Sequence of chain 1.B:
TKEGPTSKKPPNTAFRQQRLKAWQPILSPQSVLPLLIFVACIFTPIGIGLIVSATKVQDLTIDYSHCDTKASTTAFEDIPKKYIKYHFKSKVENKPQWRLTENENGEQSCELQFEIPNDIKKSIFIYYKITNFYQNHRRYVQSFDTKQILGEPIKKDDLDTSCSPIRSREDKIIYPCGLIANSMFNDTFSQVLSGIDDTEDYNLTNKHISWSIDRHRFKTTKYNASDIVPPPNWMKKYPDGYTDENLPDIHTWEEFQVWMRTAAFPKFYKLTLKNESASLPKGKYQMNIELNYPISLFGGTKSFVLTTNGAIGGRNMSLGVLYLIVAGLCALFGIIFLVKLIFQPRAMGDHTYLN

This protein binds this small molecule.
Small molecule (SMILES): CC(=O)N[C@H]1[C@H](O[C@H]2[C@H](O)[C@@H](NC(C)=O)CO[C@@H]2CO)O[C@H](CO)[C@@H](O)[C@@H]1O

Binding-site contacts:
Ligand atom C8 contacts residue ASN216 of chain 1.B at 3.4 Å.
Ligand atom C5 contacts residue ASN288 of chain 1.B at 3.7 Å.
Ligand atom C7 contacts residue ASN216 of chain 1.B at 4.4 Å.
Ligand atom C5 contacts residue ASN216 of chain 1.B at 4.0 Å.
Ligand atom O6 contacts residue NAG1 of chain 1.D at 4.3 Å.
Ligand atom C6 contacts residue NAG1 of chain 1.D at 3.8 Å.
Ligand atom C6 contacts residue ASN216 of chain 1.B at 3.4 Å.
Ligand atom C6 contacts residue TYR215 of chain 1.B at 3.9 Å (hydrophobic).
Ligand atom C1 contacts residue ASN216 of chain 1.B at 3.5 Å.
Ligand atom C8 contacts residue LEU217 of chain 1.B at 3.6 Å (hydrophobic).
Ligand atom C8 contacts residue ASN288 of chain 1.B at 3.6 Å.
Ligand atom O7 contacts residue ASN288 of chain 1.B at 4.3 Å.
Ligand atom N2 contacts residue SER290 of chain 1.B at 3.5 Å (h-bond).
Ligand atom C2 contacts residue ASN288 of chain 1.B at 2.4 Å.
Ligand atom N2 contacts residue THR218 of chain 1.B at 4.2 Å.
Ligand atom N2 contacts residue ASN288 of chain 1.B at 2.9 Å (h-bond).
Ligand atom O7 contacts residue SER290 of chain 1.B at 4.3 Å.
Ligand atom C3 contacts residue SER290 of chain 1.B at 4.3 Å.
Ligand atom O5 contacts residue ASN288 of chain 1.B at 2.4 Å (h-bond).
Ligand atom O5 contacts residue TYR215 of chain 1.B at 4.0 Å.
Ligand atom C4 contacts residue ASN288 of chain 1.B at 4.2 Å.
Ligand atom O6 contacts residue ASP214 of chain 1.B at 3.7 Å.
Ligand atom C7 contacts residue THR218 of chain 1.B at 3.0 Å.
Ligand atom C6 contacts residue ALA291 of chain 1.B at 4.4 Å (hydrophobic).
Ligand atom C2 contacts residue ASN216 of chain 1.B at 3.7 Å.
Ligand atom C7 contacts residue ASN288 of chain 1.B at 3.4 Å.
Ligand atom O6 contacts residue TYR215 of chain 1.B at 3.8 Å.
Ligand atom C2 contacts residue SER290 of chain 1.B at 4.3 Å.
Ligand atom C1 contacts residue SER290 of chain 1.B at 4.1 Å.
Ligand atom C3 contacts residue ASN288 of chain 1.B at 3.8 Å.
Ligand atom C1 contacts residue ASN288 of chain 1.B at 1.4 Å.
Ligand atom O5 contacts residue ASN216 of chain 1.B at 3.5 Å (h-bond).
Ligand atom O7 contacts residue THR218 of chain 1.B at 2.4 Å (h-bond).
Ligand atom C5 contacts residue NAG1 of chain 1.D at 4.5 Å.
Ligand atom C8 contacts residue THR218 of chain 1.B at 3.3 Å.
Ligand atom C5 contacts residue ALA291 of chain 1.B at 4.2 Å (hydrophobic).
Ligand atom N2 contacts residue ASN216 of chain 1.B at 4.4 Å.
Ligand atom C7 contacts residue SER290 of chain 1.B at 4.3 Å.
Ligand atom O6 contacts residue ASN216 of chain 1.B at 3.9 Å.